Sequence of chain 1.B:
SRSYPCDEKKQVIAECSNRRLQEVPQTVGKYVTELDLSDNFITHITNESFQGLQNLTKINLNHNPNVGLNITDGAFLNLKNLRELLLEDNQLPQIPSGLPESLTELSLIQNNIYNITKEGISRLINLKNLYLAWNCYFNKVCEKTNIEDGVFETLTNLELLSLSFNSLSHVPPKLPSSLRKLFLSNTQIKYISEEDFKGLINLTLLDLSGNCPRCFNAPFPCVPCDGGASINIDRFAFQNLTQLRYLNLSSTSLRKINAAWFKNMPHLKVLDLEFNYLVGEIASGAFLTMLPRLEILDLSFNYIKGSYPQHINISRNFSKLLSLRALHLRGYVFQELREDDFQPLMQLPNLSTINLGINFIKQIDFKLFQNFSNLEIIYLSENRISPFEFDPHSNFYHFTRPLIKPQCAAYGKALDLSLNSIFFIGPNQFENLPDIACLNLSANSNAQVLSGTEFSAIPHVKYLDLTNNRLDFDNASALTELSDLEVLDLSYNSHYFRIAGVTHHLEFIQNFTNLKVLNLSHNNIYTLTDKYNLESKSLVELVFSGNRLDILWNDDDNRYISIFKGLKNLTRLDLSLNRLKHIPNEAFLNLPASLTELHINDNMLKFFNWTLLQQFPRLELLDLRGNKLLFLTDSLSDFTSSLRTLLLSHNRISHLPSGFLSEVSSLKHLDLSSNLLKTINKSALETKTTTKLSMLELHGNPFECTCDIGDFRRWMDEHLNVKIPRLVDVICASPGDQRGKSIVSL

Binding-site contacts:
Ligand atom C1 contacts residue ASP514 of chain 1.B at 3.6 Å.
Ligand atom C3 contacts residue ASN489 of chain 1.B at 3.6 Å.
Ligand atom O7 contacts residue ILE453 of chain 1.B at 4.0 Å.
Ligand atom O7 contacts residue LYS454 of chain 1.B at 3.2 Å (salt-bridge).
Ligand atom C7 contacts residue LYS454 of chain 1.B at 3.8 Å.
Ligand atom O5 contacts residue ASP465 of chain 1.B at 3.9 Å.
Ligand atom N2 contacts residue LYS454 of chain 1.B at 4.4 Å.
Ligand atom C1 contacts residue SER467 of chain 1.B at 4.0 Å.
Ligand atom C6 contacts residue SER467 of chain 1.B at 3.0 Å.
Ligand atom C8 contacts residue TYR512 of chain 1.B at 3.6 Å (hydrophobic).
Ligand atom C8 contacts residue LYS454 of chain 1.B at 4.1 Å.
Ligand atom O6 contacts residue LYS454 of chain 1.B at 4.5 Å.
Ligand atom C8 contacts residue ARG547 of chain 1.A at 4.2 Å.
Ligand atom C7 contacts residue ASP514 of chain 1.B at 3.7 Å.
Ligand atom O3 contacts residue LYS454 of chain 1.B at 3.9 Å.
Ligand atom C5 contacts residue ASN489 of chain 1.B at 3.6 Å.
Ligand atom C7 contacts residue ASN489 of chain 1.B at 3.2 Å.
Ligand atom C2 contacts residue ASP514 of chain 1.B at 3.6 Å.
Ligand atom N2 contacts residue ASN489 of chain 1.B at 2.7 Å (h-bond).
Ligand atom C1 contacts residue ASP465 of chain 1.B at 4.3 Å.
Ligand atom O5 contacts residue ASN489 of chain 1.B at 2.3 Å (h-bond).
Ligand atom C3 contacts residue ASP514 of chain 1.B at 4.0 Å.
Ligand atom O6 contacts residue SER467 of chain 1.B at 4.3 Å.
Ligand atom C8 contacts residue CYS457 of chain 1.B at 3.8 Å (hydrophobic).
Ligand atom C5 contacts residue SER467 of chain 1.B at 3.6 Å.
Ligand atom C4 contacts residue ASN489 of chain 1.B at 4.1 Å.
Ligand atom O5 contacts residue SER467 of chain 1.B at 3.0 Å (h-bond).
Ligand atom N2 contacts residue ASP514 of chain 1.B at 2.8 Å (salt-bridge).
Ligand atom C8 contacts residue ASP514 of chain 1.B at 3.6 Å.
Ligand atom C8 contacts residue ASN489 of chain 1.B at 4.1 Å.
Ligand atom C6 contacts residue LEU468 of chain 1.B at 3.7 Å (hydrophobic).
Ligand atom C1 contacts residue ASN489 of chain 1.B at 1.4 Å.
Ligand atom C6 contacts residue SER404 of chain 1.B at 4.3 Å.
Ligand atom C1 contacts residue SER491 of chain 1.B at 4.0 Å.
Ligand atom O7 contacts residue ASN489 of chain 1.B at 3.5 Å (h-bond).
Ligand atom C5 contacts residue SER491 of chain 1.B at 4.2 Å.
Ligand atom C2 contacts residue ASN489 of chain 1.B at 2.2 Å.
Ligand atom C8 contacts residue LEU468 of chain 1.B at 3.9 Å (hydrophobic).
Ligand atom O5 contacts residue SER491 of chain 1.B at 4.0 Å.
Ligand atom O6 contacts residue LEU468 of chain 1.B at 3.5 Å.

This small molecule binds to this protein.
Small molecule (SMILES): CC(=O)N[C@H]1[C@H](O[C@H]2[C@H](O)[C@@H](NC(C)=O)CO[C@@H]2CO)O[C@H](CO)[C@@H](O)[C@@H]1O

Sequence of chain 1.A:
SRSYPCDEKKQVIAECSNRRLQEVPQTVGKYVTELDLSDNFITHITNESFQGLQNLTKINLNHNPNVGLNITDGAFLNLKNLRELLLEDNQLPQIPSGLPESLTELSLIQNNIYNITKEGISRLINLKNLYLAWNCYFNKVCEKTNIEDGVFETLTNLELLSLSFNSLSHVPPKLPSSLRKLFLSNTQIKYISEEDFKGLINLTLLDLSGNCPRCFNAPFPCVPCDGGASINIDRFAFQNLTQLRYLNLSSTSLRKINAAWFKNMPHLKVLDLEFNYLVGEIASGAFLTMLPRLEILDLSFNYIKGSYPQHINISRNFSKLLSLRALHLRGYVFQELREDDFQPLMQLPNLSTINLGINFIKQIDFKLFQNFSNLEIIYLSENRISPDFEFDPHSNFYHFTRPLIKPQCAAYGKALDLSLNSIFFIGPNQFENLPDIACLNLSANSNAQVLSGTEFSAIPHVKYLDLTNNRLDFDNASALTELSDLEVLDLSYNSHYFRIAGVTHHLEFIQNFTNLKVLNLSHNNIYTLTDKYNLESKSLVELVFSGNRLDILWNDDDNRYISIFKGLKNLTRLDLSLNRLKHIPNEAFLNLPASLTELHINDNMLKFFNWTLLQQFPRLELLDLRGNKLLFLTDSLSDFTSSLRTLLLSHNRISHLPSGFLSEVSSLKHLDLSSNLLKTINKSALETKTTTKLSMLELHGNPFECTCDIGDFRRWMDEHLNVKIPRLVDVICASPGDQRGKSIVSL